Sequence of chain 1.E:
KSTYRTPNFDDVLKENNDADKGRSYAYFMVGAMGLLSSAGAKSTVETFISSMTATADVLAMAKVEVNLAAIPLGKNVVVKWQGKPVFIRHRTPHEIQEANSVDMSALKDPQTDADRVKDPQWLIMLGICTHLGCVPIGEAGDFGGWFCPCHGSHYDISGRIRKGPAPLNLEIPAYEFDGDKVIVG

Binding-site contacts:
Ligand atom C23 contacts residue PHE296 of chain 1.N at 3.5 Å (hydrophobic).
Ligand atom C4 contacts residue TYR279 of chain 1.N at 3.4 Å (hydrophobic).
Ligand atom O1 contacts residue ILE147 of chain 1.N at 3.6 Å.
Ligand atom O5 contacts residue VAL146 of chain 1.N at 3.8 Å.
Ligand atom C23 contacts residue MET295 of chain 1.N at 3.2 Å (hydrophobic).
Ligand atom O4 contacts residue TYR279 of chain 1.N at 3.2 Å.
Ligand atom O4 contacts residue VAL146 of chain 1.N at 3.6 Å.
Ligand atom C7M contacts residue GLY143 of chain 1.N at 3.8 Å.
Ligand atom O4 contacts residue HIS151 of chain 1.E at 2.7 Å (h-bond).
Ligand atom C5 contacts residue PRO271 of chain 1.N at 3.8 Å (hydrophobic).
Ligand atom C17 contacts residue PHE129 of chain 1.N at 3.5 Å (hydrophobic).
Ligand atom C3M contacts residue MET295 of chain 1.N at 3.6 Å (hydrophobic).
Ligand atom C5M contacts residue CYS150 of chain 1.E at 3.8 Å (hydrophobic).
Ligand atom O8 contacts residue GLU272 of chain 1.N at 2.9 Å (salt-bridge).
Ligand atom C5M contacts residue ILE269 of chain 1.N at 3.5 Å (hydrophobic).
Ligand atom C10 contacts residue ILE147 of chain 1.N at 3.9 Å (hydrophobic).
Ligand atom C18 contacts residue PHE129 of chain 1.N at 3.8 Å (hydrophobic).
Ligand atom C21 contacts residue LEU130 of chain 1.N at 3.6 Å (hydrophobic).
Ligand atom O7 contacts residue PRO271 of chain 1.N at 3.9 Å.
Ligand atom C8 contacts residue GLU272 of chain 1.N at 3.8 Å.
Ligand atom C22 contacts residue PHE278 of chain 1.N at 3.8 Å (hydrophobic).
Ligand atom C25 contacts residue ILE125 of chain 1.N at 3.5 Å (hydrophobic).
Ligand atom C4A contacts residue PRO271 of chain 1.N at 3.8 Å (hydrophobic).
Ligand atom O5 contacts residue HIS151 of chain 1.E at 3.4 Å (h-bond).
Ligand atom O7 contacts residue GLY143 of chain 1.N at 3.8 Å.
Ligand atom C7M contacts residue ILE269 of chain 1.N at 3.8 Å (hydrophobic).
Ligand atom C7M contacts residue MET139 of chain 1.N at 3.6 Å (hydrophobic).
Ligand atom C24 contacts residue ILE125 of chain 1.N at 3.4 Å (hydrophobic).
Ligand atom C15 contacts residue ILE147 of chain 1.N at 3.7 Å (hydrophobic).
Ligand atom C10 contacts residue LEU275 of chain 1.N at 3.7 Å (hydrophobic).
Ligand atom C6 contacts residue PRO271 of chain 1.N at 3.8 Å (hydrophobic).
Ligand atom C7 contacts residue PRO271 of chain 1.N at 3.8 Å (hydrophobic).
Ligand atom C25 contacts residue ALA126 of chain 1.N at 3.6 Å (hydrophobic).
Ligand atom C25 contacts residue THR122 of chain 1.N at 3.6 Å.
Ligand atom O14 contacts residue ILE125 of chain 1.N at 3.7 Å.
Ligand atom C8 contacts residue PRO271 of chain 1.N at 3.7 Å (hydrophobic).
Ligand atom C8A contacts residue PRO271 of chain 1.N at 3.8 Å (hydrophobic).
Ligand atom O5 contacts residue TYR279 of chain 1.N at 3.5 Å.
Ligand atom C5M contacts residue VAL146 of chain 1.N at 3.8 Å (hydrophobic).
Ligand atom O7 contacts residue GLU272 of chain 1.N at 3.3 Å (salt-bridge).

A protein and the small-molecule ligand that binds it are described below.
Small molecule (SMILES): C/C=C(C)/C=C/C=C[C@H](OC)[C@@H](C)[C@@H](OC)[C@@H](C)CCc1oc2c(O)c(OC)cc(OC)c2c(=O)c1C

Sequence of chain 1.N:
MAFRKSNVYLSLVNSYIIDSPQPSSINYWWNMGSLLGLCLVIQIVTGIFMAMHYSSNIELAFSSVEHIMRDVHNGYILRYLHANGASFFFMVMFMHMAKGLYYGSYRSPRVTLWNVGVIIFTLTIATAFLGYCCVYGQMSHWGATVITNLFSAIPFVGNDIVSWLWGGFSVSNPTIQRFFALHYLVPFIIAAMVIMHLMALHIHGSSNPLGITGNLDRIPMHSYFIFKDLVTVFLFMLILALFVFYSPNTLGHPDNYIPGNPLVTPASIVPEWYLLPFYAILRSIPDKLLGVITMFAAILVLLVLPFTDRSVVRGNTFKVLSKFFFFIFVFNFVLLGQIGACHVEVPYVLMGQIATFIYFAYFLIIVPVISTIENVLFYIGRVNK